This small molecule binds to this protein.
Small molecule (SMILES): CC(=O)N[C@H]1[C@H](O[C@H]2[C@H](O)[C@@H](NC(C)=O)CO[C@@H]2CO)O[C@H](CO)[C@@H](O[C@@H]2O[C@H](CO)[C@@H](O)[C@H](O)[C@@H]2O)[C@@H]1O

Sequence of chain 1.J:
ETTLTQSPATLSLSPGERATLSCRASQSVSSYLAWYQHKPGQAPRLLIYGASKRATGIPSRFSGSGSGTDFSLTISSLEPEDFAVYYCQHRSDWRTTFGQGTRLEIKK

Binding-site contacts:
Ligand atom O3 contacts residue SER216 of chain 1.A at 4.4 Å.
Ligand atom N2 contacts residue ASN109 of chain 1.A at 3.0 Å (h-bond).
Ligand atom O5 contacts residue ASN109 of chain 1.A at 2.5 Å (h-bond).
Ligand atom O7 contacts residue ASN107 of chain 1.I at 3.9 Å.
Ligand atom C1 contacts residue SER216 of chain 1.A at 3.9 Å.
Ligand atom C2 contacts residue TRP105 of chain 1.I at 4.1 Å (hydrophobic).
Ligand atom C8 contacts residue SER216 of chain 1.A at 3.3 Å.
Ligand atom O6 contacts residue SER30 of chain 1.J at 3.9 Å.
Ligand atom C4 contacts residue ASN109 of chain 1.A at 4.3 Å.
Ligand atom O7 contacts residue ASN109 of chain 1.A at 3.1 Å (h-bond).
Ligand atom C7 contacts residue SER216 of chain 1.A at 3.8 Å.
Ligand atom C8 contacts residue ASN109 of chain 1.A at 4.2 Å.
Ligand atom C7 contacts residue ALA104 of chain 1.I at 3.2 Å (hydrophobic).
Ligand atom C1 contacts residue ASN109 of chain 1.A at 1.5 Å.
Ligand atom C3 contacts residue ASN109 of chain 1.A at 3.9 Å.
Ligand atom C8 contacts residue TYR217 of chain 1.A at 3.4 Å (hydrophobic).
Ligand atom C6 contacts residue TRP105 of chain 1.I at 4.0 Å (hydrophobic).
Ligand atom N2 contacts residue ALA104 of chain 1.I at 4.4 Å.
Ligand atom C2 contacts residue SER216 of chain 1.A at 3.8 Å.
Ligand atom C7 contacts residue ASN109 of chain 1.A at 3.3 Å.
Ligand atom O7 contacts residue ALA104 of chain 1.I at 2.9 Å (h-bond).
Ligand atom C4 contacts residue TRP105 of chain 1.I at 4.1 Å (hydrophobic).
Ligand atom C5 contacts residue TRP105 of chain 1.I at 3.9 Å (hydrophobic).
Ligand atom C5 contacts residue ASN109 of chain 1.A at 3.8 Å.
Ligand atom C7 contacts residue TRP105 of chain 1.I at 4.4 Å (hydrophobic).
Ligand atom C8 contacts residue ALA104 of chain 1.I at 3.0 Å (hydrophobic).
Ligand atom C1 contacts residue TRP105 of chain 1.I at 4.2 Å (hydrophobic).
Ligand atom C2 contacts residue ASN109 of chain 1.A at 2.5 Å.
Ligand atom O5 contacts residue SER30 of chain 1.J at 4.1 Å.
Ligand atom N2 contacts residue SER216 of chain 1.A at 3.0 Å (h-bond).
Ligand atom O5 contacts residue TRP105 of chain 1.I at 4.4 Å.
Ligand atom O3 contacts residue TRP105 of chain 1.I at 3.9 Å.
Ligand atom C8 contacts residue SER28 of chain 1.J at 4.0 Å.
Ligand atom O7 contacts residue TRP105 of chain 1.I at 3.8 Å.
Ligand atom C3 contacts residue SER216 of chain 1.A at 3.9 Å.
Ligand atom C3 contacts residue TRP105 of chain 1.I at 4.3 Å (hydrophobic).
Ligand atom C7 contacts residue TYR217 of chain 1.A at 4.5 Å (hydrophobic).
Ligand atom C6 contacts residue SER30 of chain 1.J at 4.0 Å.

Sequence of chain 1.A:
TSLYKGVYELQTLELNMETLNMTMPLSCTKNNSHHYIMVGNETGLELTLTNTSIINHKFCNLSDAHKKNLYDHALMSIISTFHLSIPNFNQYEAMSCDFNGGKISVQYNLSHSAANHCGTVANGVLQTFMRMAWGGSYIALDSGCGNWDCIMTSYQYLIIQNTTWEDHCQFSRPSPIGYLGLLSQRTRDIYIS

Sequence of chain 1.I:
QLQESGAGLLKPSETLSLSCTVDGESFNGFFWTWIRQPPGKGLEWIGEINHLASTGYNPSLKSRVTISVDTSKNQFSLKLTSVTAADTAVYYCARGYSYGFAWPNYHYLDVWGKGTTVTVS